Binding-site contacts:
Ligand atom C1 contacts residue ARG90 of chain 1.A at 3.9 Å.
Ligand atom C5 contacts residue ARG177 of chain 1.B at 1.1 Å.
Ligand atom C4 contacts residue PRO182 of chain 1.B at 3.6 Å (hydrophobic).
Ligand atom N contacts residue ARG177 of chain 1.B at 3.2 Å (salt-bridge).
Ligand atom C7 contacts residue ARG177 of chain 1.B at 0.5 Å.
Ligand atom C1 contacts residue HIS115 of chain 1.A at 3.0 Å.
Ligand atom C2 contacts residue ASP118 of chain 1.A at 4.2 Å.
Ligand atom C4 contacts residue ARG177 of chain 1.B at 0.2 Å.
Ligand atom C7 contacts residue ASP118 of chain 1.A at 3.5 Å.
Ligand atom C contacts residue GLU185 of chain 1.B at 3.1 Å.
Ligand atom C1 contacts residue LEU117 of chain 1.A at 4.2 Å (hydrophobic).
Ligand atom C1 contacts residue GLU185 of chain 1.B at 3.6 Å.
Ligand atom C3 contacts residue VAL114 of chain 1.A at 4.0 Å (hydrophobic).
Ligand atom C6 contacts residue ARG177 of chain 1.B at 1.2 Å.
Ligand atom C3 contacts residue ILE180 of chain 1.B at 4.1 Å (hydrophobic).
Ligand atom C3 contacts residue PRO182 of chain 1.B at 4.2 Å (hydrophobic).
Ligand atom C2 contacts residue GLU185 of chain 1.B at 3.9 Å.
Ligand atom N contacts residue ARG90 of chain 1.A at 3.5 Å (salt-bridge).
Ligand atom C contacts residue ASP118 of chain 1.A at 3.7 Å.
Ligand atom O contacts residue PRO182 of chain 1.B at 3.2 Å.
Ligand atom C6 contacts residue PRO182 of chain 1.B at 3.6 Å (hydrophobic).
Ligand atom C2 contacts residue VAL114 of chain 1.A at 4.2 Å (hydrophobic).
Ligand atom C1 contacts residue ASP118 of chain 1.A at 3.6 Å.
Ligand atom C contacts residue ARG177 of chain 1.B at 3.2 Å.
Ligand atom C3 contacts residue GLU185 of chain 1.B at 3.8 Å.
Ligand atom N contacts residue HIS115 of chain 1.A at 3.1 Å (h-bond).
Ligand atom C contacts residue HIS115 of chain 1.A at 4.2 Å.
Ligand atom C1 contacts residue ARG177 of chain 1.B at 2.2 Å.
Ligand atom C5 contacts residue ILE180 of chain 1.B at 3.5 Å (hydrophobic).
Ligand atom C3 contacts residue LEU117 of chain 1.A at 4.1 Å (hydrophobic).
Ligand atom C4 contacts residue ILE180 of chain 1.B at 3.0 Å (hydrophobic).
Ligand atom C1 contacts residue VAL114 of chain 1.A at 3.6 Å (hydrophobic).
Ligand atom O contacts residue ARG177 of chain 1.B at 1.0 Å.
Ligand atom C5 contacts residue PRO182 of chain 1.B at 3.4 Å (hydrophobic).
Ligand atom C3 contacts residue ARG177 of chain 1.B at 1.2 Å.
Ligand atom C2 contacts residue ARG177 of chain 1.B at 0.9 Å.
Ligand atom C contacts residue ARG90 of chain 1.A at 3.5 Å.
Ligand atom N contacts residue GLU185 of chain 1.B at 2.5 Å (salt-bridge).
Ligand atom C4 contacts residue ARG181 of chain 1.B at 4.0 Å.
Ligand atom O contacts residue ILE180 of chain 1.B at 3.1 Å (h-bond).

Sequence of chain 1.A:
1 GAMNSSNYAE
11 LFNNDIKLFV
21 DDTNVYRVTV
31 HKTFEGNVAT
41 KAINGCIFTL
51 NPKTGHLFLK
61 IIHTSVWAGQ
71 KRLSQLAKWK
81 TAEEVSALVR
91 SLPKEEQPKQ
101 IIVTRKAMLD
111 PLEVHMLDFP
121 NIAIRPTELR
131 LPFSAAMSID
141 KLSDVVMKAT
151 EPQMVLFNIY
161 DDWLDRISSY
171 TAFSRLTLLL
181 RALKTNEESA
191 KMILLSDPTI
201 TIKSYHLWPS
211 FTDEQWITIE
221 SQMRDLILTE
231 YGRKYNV

A protein and the small-molecule ligand that binds it are described below.
Small molecule (SMILES): CNCc1ccc(O)cc1

Sequence of chain 1.B:
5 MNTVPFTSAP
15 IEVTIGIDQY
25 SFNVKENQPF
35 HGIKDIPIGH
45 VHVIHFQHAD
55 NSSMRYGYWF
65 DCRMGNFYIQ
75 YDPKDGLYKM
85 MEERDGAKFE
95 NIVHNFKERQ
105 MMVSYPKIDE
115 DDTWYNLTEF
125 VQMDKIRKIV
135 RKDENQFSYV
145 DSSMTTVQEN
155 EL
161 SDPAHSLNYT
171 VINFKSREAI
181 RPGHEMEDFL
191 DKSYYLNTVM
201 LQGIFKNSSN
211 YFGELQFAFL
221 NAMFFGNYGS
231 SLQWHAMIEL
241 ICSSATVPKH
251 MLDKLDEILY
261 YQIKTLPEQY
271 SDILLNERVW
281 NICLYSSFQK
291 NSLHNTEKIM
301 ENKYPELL